Binding-site contacts:
Ligand atom O2 contacts residue LEU52 of chain 1.A at 3.5 Å.
Ligand atom S contacts residue VAL60 of chain 1.A at 4.0 Å.
Ligand atom C4 contacts residue ALA73 of chain 1.A at 4.0 Å (hydrophobic).
Ligand atom C2' contacts residue LEU176 of chain 1.A at 3.8 Å (hydrophobic).
Ligand atom C4 contacts residue MET123 of chain 1.A at 4.0 Å (hydrophobic).
Ligand atom C3 contacts residue THR186 of chain 1.A at 3.7 Å.
Ligand atom C9 contacts residue PHE330 of chain 1.A at 3.9 Å (hydrophobic).
Ligand atom C8 contacts residue PHE330 of chain 1.A at 3.5 Å (hydrophobic).
Ligand atom C3' contacts residue GLU173 of chain 1.A at 3.1 Å.
Ligand atom C9 contacts residue LEU176 of chain 1.A at 3.8 Å (hydrophobic).
Ligand atom N7 contacts residue ALA73 of chain 1.A at 3.8 Å.
Ligand atom C8 contacts residue LEU176 of chain 1.A at 3.8 Å (hydrophobic).
Ligand atom C8 contacts residue TYR125 of chain 1.A at 3.8 Å (hydrophobic).
Ligand atom C4 contacts residue THR186 of chain 1.A at 3.7 Å.
Ligand atom N4' contacts residue GLU173 of chain 1.A at 3.4 Å (salt-bridge).
Ligand atom C8 contacts residue VAL126 of chain 1.A at 3.8 Å (hydrophobic).
Ligand atom O2 contacts residue GLY53 of chain 1.A at 3.7 Å.
Ligand atom C3' contacts residue ASP187 of chain 1.A at 3.7 Å.
Ligand atom N4' contacts residue ASP187 of chain 1.A at 2.7 Å (salt-bridge).
Ligand atom C6 contacts residue ALA73 of chain 1.A at 3.4 Å (hydrophobic).
Ligand atom N1' contacts residue GLU130 of chain 1.A at 3.6 Å (salt-bridge).
Ligand atom C2' contacts residue THR186 of chain 1.A at 3.7 Å.
Ligand atom C2' contacts residue GLU130 of chain 1.A at 3.8 Å.
Ligand atom N4' contacts residue ASN174 of chain 1.A at 2.8 Å (h-bond).
Ligand atom N1' contacts residue LEU176 of chain 1.A at 4.0 Å.
Ligand atom C3 contacts residue MET123 of chain 1.A at 3.6 Å (hydrophobic).
Ligand atom C6 contacts residue VAL126 of chain 1.A at 3.7 Å (hydrophobic).
Ligand atom C6 contacts residue GLU124 of chain 1.A at 3.2 Å.
Ligand atom C5 contacts residue ALA73 of chain 1.A at 3.5 Å (hydrophobic).
Ligand atom O2 contacts residue VAL60 of chain 1.A at 3.7 Å.
Ligand atom C3' contacts residue ASN174 of chain 1.A at 4.0 Å.
Ligand atom C3' contacts residue GLU130 of chain 1.A at 3.5 Å.
Ligand atom N7 contacts residue VAL126 of chain 1.A at 2.9 Å (h-bond).
Ligand atom C1 contacts residue VAL60 of chain 1.A at 3.7 Å (hydrophobic).
Ligand atom N7 contacts residue TYR125 of chain 1.A at 3.6 Å.
Ligand atom N7 contacts residue GLU124 of chain 1.A at 3.9 Å.
Ligand atom C2' contacts residue ASP187 of chain 1.A at 3.7 Å.
Ligand atom O1 contacts residue VAL60 of chain 1.A at 3.3 Å.
Ligand atom C2 contacts residue VAL60 of chain 1.A at 3.9 Å (hydrophobic).
Ligand atom C2' contacts residue GLU173 of chain 1.A at 3.3 Å.

Sequence of chain 1.A:
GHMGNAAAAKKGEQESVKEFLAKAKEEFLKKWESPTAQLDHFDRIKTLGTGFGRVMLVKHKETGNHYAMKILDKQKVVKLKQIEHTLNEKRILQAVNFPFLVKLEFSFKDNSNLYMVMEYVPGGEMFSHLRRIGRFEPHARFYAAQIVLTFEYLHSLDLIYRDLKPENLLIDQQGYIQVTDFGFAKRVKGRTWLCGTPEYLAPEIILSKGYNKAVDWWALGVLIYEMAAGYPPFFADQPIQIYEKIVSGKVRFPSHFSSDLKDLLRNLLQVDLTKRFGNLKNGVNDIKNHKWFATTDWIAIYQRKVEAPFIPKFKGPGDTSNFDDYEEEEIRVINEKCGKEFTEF

A small-molecule ligand and the protein it binds are described below.
Small molecule (SMILES): NCCNS(=O)(=O)c1cccc2cnccc12